Binding-site contacts:
Ligand atom O3 contacts residue ASN125 of chain 1.A at 3.9 Å.
Ligand atom O6 contacts residue ASP81 of chain 1.A at 2.8 Å (salt-bridge).
Ligand atom O5 contacts residue GLY29 of chain 1.B at 3.9 Å.
Ligand atom C6 contacts residue ALA80 of chain 1.A at 3.8 Å (hydrophobic).
Ligand atom O4 contacts residue GLY98 of chain 1.A at 4.0 Å.
Ligand atom C4 contacts residue ASN125 of chain 1.A at 4.2 Å.
Ligand atom O6 contacts residue THR28 of chain 1.B at 4.5 Å.
Ligand atom C4 contacts residue GLY99 of chain 1.A at 3.6 Å.
Ligand atom C6 contacts residue ALA30 of chain 1.B at 4.0 Å (hydrophobic).
Ligand atom C4 contacts residue GLY98 of chain 1.A at 4.1 Å.
Ligand atom C4 contacts residue ASP81 of chain 1.A at 3.5 Å.
Ligand atom O6 contacts residue ALA30 of chain 1.B at 3.0 Å (h-bond).
Ligand atom O5 contacts residue ALA30 of chain 1.B at 3.1 Å (h-bond).
Ligand atom C3 contacts residue GLY98 of chain 1.A at 4.4 Å.
Ligand atom C5 contacts residue ASP81 of chain 1.A at 3.9 Å.
Ligand atom O4 contacts residue ASP81 of chain 1.A at 2.8 Å (salt-bridge).
Ligand atom O1 contacts residue ALA30 of chain 1.B at 4.5 Å.
Ligand atom O4 contacts residue GLY99 of chain 1.A at 3.2 Å (h-bond).
Ligand atom C5 contacts residue ALA30 of chain 1.B at 4.2 Å (hydrophobic).
Ligand atom C6 contacts residue GLU31 of chain 1.B at 4.0 Å.
Ligand atom O4 contacts residue ASN125 of chain 1.A at 3.1 Å (h-bond).
Ligand atom O4 contacts residue PHE123 of chain 1.A at 3.4 Å.
Ligand atom O3 contacts residue GLY98 of chain 1.A at 3.7 Å.
Ligand atom C1 contacts residue ALA30 of chain 1.B at 3.9 Å (hydrophobic).
Ligand atom O3 contacts residue GLY99 of chain 1.A at 2.8 Å (h-bond).
Ligand atom C5 contacts residue PHE123 of chain 1.A at 3.5 Å (hydrophobic).
Ligand atom O6 contacts residue GLY29 of chain 1.B at 3.3 Å.
Ligand atom C3 contacts residue GLY99 of chain 1.A at 3.8 Å.
Ligand atom C6 contacts residue ASP81 of chain 1.A at 3.2 Å.
Ligand atom C4 contacts residue PHE123 of chain 1.A at 4.1 Å (hydrophobic).
Ligand atom C6 contacts residue GLY29 of chain 1.B at 4.4 Å.
Ligand atom C3 contacts residue ASN125 of chain 1.A at 4.1 Å.
Ligand atom O6 contacts residue ALA80 of chain 1.A at 3.3 Å.
Ligand atom O6 contacts residue GLU31 of chain 1.B at 3.0 Å (salt-bridge).
Ligand atom C6 contacts residue PHE123 of chain 1.A at 3.3 Å (hydrophobic).
Ligand atom O5 contacts residue ASP81 of chain 1.A at 4.5 Å.

Sequence of chain 1.A:
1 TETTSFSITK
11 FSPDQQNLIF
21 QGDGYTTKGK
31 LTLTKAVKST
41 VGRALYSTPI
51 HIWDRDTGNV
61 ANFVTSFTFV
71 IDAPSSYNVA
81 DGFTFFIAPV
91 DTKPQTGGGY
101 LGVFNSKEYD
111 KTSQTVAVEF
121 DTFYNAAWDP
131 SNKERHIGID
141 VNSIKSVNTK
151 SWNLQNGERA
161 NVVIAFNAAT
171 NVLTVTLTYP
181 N

Sequence of chain 1.B:
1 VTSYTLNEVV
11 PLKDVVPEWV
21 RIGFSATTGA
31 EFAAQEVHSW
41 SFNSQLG

The protein below binds the small molecule below.
Small molecule (SMILES): OC[C@H]1O[C@H](O)[C@H](O)[C@@H](O)[C@@H]1O